This small molecule binds to this protein.
Small molecule (SMILES): CC(=O)N[C@@H]1[C@@H](O)[C@H](O)[C@@H](CO)O[C@H]1O

Sequence of chain 2.A:
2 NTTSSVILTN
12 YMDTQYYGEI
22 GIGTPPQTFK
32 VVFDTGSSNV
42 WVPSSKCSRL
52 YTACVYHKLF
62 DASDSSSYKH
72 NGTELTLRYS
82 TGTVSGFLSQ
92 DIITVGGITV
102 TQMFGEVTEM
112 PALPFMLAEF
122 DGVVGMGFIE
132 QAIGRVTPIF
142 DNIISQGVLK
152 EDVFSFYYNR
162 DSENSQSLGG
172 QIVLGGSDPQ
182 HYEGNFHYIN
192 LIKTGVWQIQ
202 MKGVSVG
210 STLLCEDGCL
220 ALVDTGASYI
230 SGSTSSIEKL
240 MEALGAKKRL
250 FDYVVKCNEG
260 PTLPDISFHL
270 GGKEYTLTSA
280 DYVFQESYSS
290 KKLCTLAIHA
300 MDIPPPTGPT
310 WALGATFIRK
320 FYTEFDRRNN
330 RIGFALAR

Binding-site contacts:
Ligand atom C1 contacts residue THR74 of chain 2.A at 4.1 Å.
Ligand atom C2 contacts residue ASN72 of chain 2.A at 2.4 Å.
Ligand atom O5 contacts residue ASN72 of chain 2.A at 2.4 Å (h-bond).
Ligand atom C8 contacts residue ASN72 of chain 2.A at 3.4 Å.
Ligand atom C3 contacts residue ASN72 of chain 2.A at 3.8 Å.
Ligand atom C5 contacts residue MET104 of chain 2.A at 4.5 Å (hydrophobic).
Ligand atom C1 contacts residue ASN72 of chain 2.A at 1.4 Å.
Ligand atom O7 contacts residue ASN72 of chain 2.A at 3.4 Å (h-bond).
Ligand atom C4 contacts residue ASN72 of chain 2.A at 4.2 Å.
Ligand atom C6 contacts residue MET104 of chain 2.A at 3.9 Å (hydrophobic).
Ligand atom C7 contacts residue ASN72 of chain 2.A at 3.3 Å.
Ligand atom O7 contacts residue HIS71 of chain 2.A at 3.9 Å.
Ligand atom N2 contacts residue ASN72 of chain 2.A at 2.9 Å (h-bond).
Ligand atom O5 contacts residue MET104 of chain 2.A at 3.8 Å.
Ligand atom C5 contacts residue ASN72 of chain 2.A at 3.7 Å.